Sequence of chain 1.C:
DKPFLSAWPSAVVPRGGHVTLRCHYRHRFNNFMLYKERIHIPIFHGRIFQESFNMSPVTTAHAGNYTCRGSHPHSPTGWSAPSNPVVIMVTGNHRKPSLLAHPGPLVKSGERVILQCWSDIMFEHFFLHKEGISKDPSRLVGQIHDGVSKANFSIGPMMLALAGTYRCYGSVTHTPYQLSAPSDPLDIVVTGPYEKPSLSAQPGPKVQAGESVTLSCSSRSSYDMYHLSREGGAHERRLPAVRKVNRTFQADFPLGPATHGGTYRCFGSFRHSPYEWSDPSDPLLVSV

This protein binds this small molecule.
Small molecule (SMILES): CC(=O)N[C@@H]1[C@@H](O)[C@H](O)[C@@H](CO)O[C@H]1O

Binding-site contacts:
Ligand atom C5 contacts residue GLN256 of chain 1.C at 3.6 Å.
Ligand atom N2 contacts residue THR254 of chain 1.C at 4.2 Å.
Ligand atom C5 contacts residue THR254 of chain 1.C at 4.5 Å.
Ligand atom O7 contacts residue ASN252 of chain 1.C at 3.0 Å (h-bond).
Ligand atom C7 contacts residue ASN252 of chain 1.C at 3.4 Å.
Ligand atom O5 contacts residue ASN252 of chain 1.C at 2.6 Å (h-bond).
Ligand atom N2 contacts residue ASN252 of chain 1.C at 3.4 Å (h-bond).
Ligand atom C6 contacts residue GLN256 of chain 1.C at 3.9 Å.
Ligand atom O5 contacts residue THR254 of chain 1.C at 3.8 Å.
Ligand atom C5 contacts residue ASN252 of chain 1.C at 4.1 Å.
Ligand atom C2 contacts residue ASN252 of chain 1.C at 3.0 Å.
Ligand atom C8 contacts residue ARG226 of chain 1.C at 3.4 Å.
Ligand atom C7 contacts residue THR254 of chain 1.C at 4.5 Å.
Ligand atom C1 contacts residue THR254 of chain 1.C at 3.4 Å.
Ligand atom C6 contacts residue LYS250 of chain 1.C at 4.3 Å.
Ligand atom C1 contacts residue ASN252 of chain 1.C at 2.6 Å.
Ligand atom C4 contacts residue GLN256 of chain 1.C at 4.3 Å.
Ligand atom C3 contacts residue ASN252 of chain 1.C at 4.4 Å.
Ligand atom O4 contacts residue GLN256 of chain 1.C at 3.8 Å.